Sequence of chain 1.A:
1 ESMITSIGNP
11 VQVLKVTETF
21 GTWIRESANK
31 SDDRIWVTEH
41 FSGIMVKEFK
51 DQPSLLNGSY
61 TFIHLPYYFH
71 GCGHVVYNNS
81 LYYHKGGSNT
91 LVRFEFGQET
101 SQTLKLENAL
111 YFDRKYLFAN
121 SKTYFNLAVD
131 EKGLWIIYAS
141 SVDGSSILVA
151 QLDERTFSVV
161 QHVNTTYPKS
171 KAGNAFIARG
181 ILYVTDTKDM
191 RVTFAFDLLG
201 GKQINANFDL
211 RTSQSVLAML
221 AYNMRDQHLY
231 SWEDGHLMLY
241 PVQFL

Binding-site contacts:
Ligand atom C7 contacts residue ASN57 of chain 1.A at 3.1 Å.
Ligand atom C8 contacts residue ASN57 of chain 1.A at 3.1 Å.
Ligand atom O7 contacts residue ASN57 of chain 1.A at 3.9 Å.
Ligand atom C1 contacts residue ASN57 of chain 1.A at 1.4 Å.
Ligand atom C4 contacts residue ASN57 of chain 1.A at 4.3 Å.
Ligand atom C3 contacts residue ASN57 of chain 1.A at 3.8 Å.
Ligand atom C5 contacts residue ASN57 of chain 1.A at 3.7 Å.
Ligand atom O5 contacts residue ASN57 of chain 1.A at 2.4 Å (h-bond).
Ligand atom C2 contacts residue ASN57 of chain 1.A at 2.5 Å.
Ligand atom N2 contacts residue ASN57 of chain 1.A at 2.9 Å (h-bond).

This small molecule binds to this protein.
Small molecule (SMILES): CC(=O)N[C@@H]1[C@@H](O)[C@H](O)[C@@H](CO)O[C@H]1O